Sequence of chain 2.A:
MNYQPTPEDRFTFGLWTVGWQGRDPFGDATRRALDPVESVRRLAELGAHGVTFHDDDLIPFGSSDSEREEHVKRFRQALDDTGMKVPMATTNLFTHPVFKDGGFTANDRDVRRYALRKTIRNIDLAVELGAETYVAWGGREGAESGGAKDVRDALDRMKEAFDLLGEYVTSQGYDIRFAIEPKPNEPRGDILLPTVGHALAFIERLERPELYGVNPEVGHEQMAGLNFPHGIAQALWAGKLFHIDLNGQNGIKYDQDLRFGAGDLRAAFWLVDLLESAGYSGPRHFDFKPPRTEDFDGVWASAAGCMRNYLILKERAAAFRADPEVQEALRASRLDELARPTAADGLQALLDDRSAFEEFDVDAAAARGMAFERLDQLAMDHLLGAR

Sequence of chain 4.A:
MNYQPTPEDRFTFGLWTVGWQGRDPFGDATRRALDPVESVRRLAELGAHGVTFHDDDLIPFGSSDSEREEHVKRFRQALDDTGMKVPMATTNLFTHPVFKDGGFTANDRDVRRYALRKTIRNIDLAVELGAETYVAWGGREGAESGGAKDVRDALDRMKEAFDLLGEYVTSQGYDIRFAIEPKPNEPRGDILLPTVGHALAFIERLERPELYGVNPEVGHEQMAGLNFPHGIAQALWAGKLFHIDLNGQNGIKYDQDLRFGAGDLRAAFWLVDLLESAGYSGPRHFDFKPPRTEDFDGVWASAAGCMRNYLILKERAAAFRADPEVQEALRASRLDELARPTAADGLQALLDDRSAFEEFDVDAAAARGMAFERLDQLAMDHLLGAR

Binding-site contacts:
Ligand atom O3 contacts residue HIS220 of chain 2.A at 3.4 Å.
Ligand atom O3 contacts residue MG1 of chain 2.D at 2.5 Å.
Ligand atom O4 contacts residue ASP287 of chain 2.A at 2.9 Å (salt-bridge).
Ligand atom O4 contacts residue ASP245 of chain 2.A at 3.2 Å (salt-bridge).
Ligand atom O1 contacts residue TRP16 of chain 2.A at 3.4 Å (h-bond).
Ligand atom C6 contacts residue VAL135 of chain 2.A at 4.2 Å (hydrophobic).
Ligand atom C6 contacts residue THR90 of chain 2.A at 3.5 Å.
Ligand atom O4 contacts residue TRP16 of chain 2.A at 4.0 Å.
Ligand atom O3 contacts residue GLU181 of chain 2.A at 2.7 Å (salt-bridge).
Ligand atom C2 contacts residue PHE26 of chain 4.A at 4.0 Å (hydrophobic).
Ligand atom C4 contacts residue GLU181 of chain 2.A at 3.1 Å.
Ligand atom O5 contacts residue TRP137 of chain 2.A at 3.3 Å.
Ligand atom O6 contacts residue TRP137 of chain 2.A at 3.5 Å.
Ligand atom O6 contacts residue HIS54 of chain 2.A at 3.0 Å (h-bond).
Ligand atom C6 contacts residue HIS54 of chain 2.A at 3.4 Å.
Ligand atom O6 contacts residue THR90 of chain 2.A at 3.0 Å (h-bond).
Ligand atom O6 contacts residue THR91 of chain 2.A at 4.0 Å.
Ligand atom O1 contacts residue HIS54 of chain 2.A at 3.0 Å.
Ligand atom C4 contacts residue ASP287 of chain 2.A at 3.6 Å.
Ligand atom C5 contacts residue GLU181 of chain 2.A at 4.1 Å.
Ligand atom O4 contacts residue MG1 of chain 2.D at 2.5 Å.
Ligand atom O2 contacts residue PHE26 of chain 4.A at 3.0 Å.
Ligand atom C1 contacts residue PHE94 of chain 2.A at 3.6 Å (hydrophobic).
Ligand atom O3 contacts residue GLU217 of chain 2.A at 3.4 Å (salt-bridge).
Ligand atom C4 contacts residue MG1 of chain 2.D at 3.2 Å.
Ligand atom O2 contacts residue TRP137 of chain 2.A at 4.1 Å.
Ligand atom C3 contacts residue ASP287 of chain 2.A at 3.0 Å.
Ligand atom O4 contacts residue GLU181 of chain 2.A at 2.6 Å (salt-bridge).
Ligand atom C5 contacts residue HIS54 of chain 2.A at 3.2 Å.
Ligand atom C6 contacts residue TRP137 of chain 2.A at 3.8 Å (hydrophobic).
Ligand atom C6 contacts residue GLU181 of chain 2.A at 3.9 Å.
Ligand atom O5 contacts residue PHE94 of chain 2.A at 3.7 Å.
Ligand atom C1 contacts residue TRP137 of chain 2.A at 3.6 Å (hydrophobic).
Ligand atom C3 contacts residue GLU181 of chain 2.A at 3.5 Å.
Ligand atom C2 contacts residue TRP137 of chain 2.A at 3.5 Å (hydrophobic).
Ligand atom O6 contacts residue PHE94 of chain 2.A at 4.1 Å.
Ligand atom O5 contacts residue HIS54 of chain 2.A at 2.8 Å (h-bond).
Ligand atom C1 contacts residue HIS54 of chain 2.A at 3.5 Å.
Ligand atom C3 contacts residue MG1 of chain 2.D at 3.0 Å.
Ligand atom O3 contacts residue ASP287 of chain 2.A at 3.0 Å (salt-bridge).

A protein and the small-molecule ligand that binds it are described below.
Small molecule (SMILES): OC[C@H]1O[C@H](O)[C@H](O)[C@@H](O)[C@@H]1O